Sequence of chain 33.B:
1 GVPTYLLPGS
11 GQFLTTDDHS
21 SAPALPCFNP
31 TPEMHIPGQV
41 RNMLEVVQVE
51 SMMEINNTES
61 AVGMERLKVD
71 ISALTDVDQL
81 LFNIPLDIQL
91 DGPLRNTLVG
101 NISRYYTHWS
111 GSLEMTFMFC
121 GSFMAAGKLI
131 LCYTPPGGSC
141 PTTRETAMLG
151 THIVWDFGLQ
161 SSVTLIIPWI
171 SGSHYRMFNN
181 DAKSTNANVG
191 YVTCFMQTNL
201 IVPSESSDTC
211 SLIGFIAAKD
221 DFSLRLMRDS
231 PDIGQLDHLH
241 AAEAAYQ

A small-molecule ligand and the protein it binds are described below.
Small molecule (SMILES): Cc1cc(CCCOc2c(C)cc(-c3noc(C(F)(F)F)n3)cc2C)on1

Binding-site contacts:
Ligand atom F1 contacts residue VAL171 of chain 33.A at 3.0 Å.
Ligand atom C5B contacts residue ILE184 of chain 33.A at 3.4 Å (hydrophobic).
Ligand atom C3A contacts residue ILE182 of chain 33.A at 3.2 Å (hydrophobic).
Ligand atom F2 contacts residue SER170 of chain 33.A at 3.5 Å.
Ligand atom O1A contacts residue ALA145 of chain 33.A at 3.8 Å.
Ligand atom F2 contacts residue MET146 of chain 33.A at 3.7 Å.
Ligand atom F3 contacts residue ALA169 of chain 33.A at 3.7 Å.
Ligand atom N3A contacts residue PHE147 of chain 33.A at 3.6 Å.
Ligand atom F2 contacts residue PHE147 of chain 33.A at 3.2 Å.
Ligand atom F2 contacts residue ALA169 of chain 33.A at 2.2 Å.
Ligand atom CM4 contacts residue ILE182 of chain 33.A at 3.6 Å (hydrophobic).
Ligand atom CM2 contacts residue ILE119 of chain 33.A at 3.5 Å (hydrophobic).
Ligand atom CM2 contacts residue TRP93 of chain 33.A at 3.9 Å (hydrophobic).
Ligand atom F3 contacts residue ILE182 of chain 33.A at 3.2 Å.
Ligand atom C6B contacts residue ILE95 of chain 33.A at 3.6 Å (hydrophobic).
Ligand atom N3A contacts residue ILE184 of chain 33.A at 3.9 Å.
Ligand atom O1A contacts residue ILE182 of chain 33.A at 3.9 Å.
Ligand atom F3 contacts residue LEU14 of chain 34.B at 3.9 Å.
Ligand atom C2A contacts residue LEU220 of chain 33.A at 3.8 Å (hydrophobic).
Ligand atom C1B contacts residue ILE95 of chain 33.A at 3.5 Å (hydrophobic).
Ligand atom F3 contacts residue ALA24 of chain 33.B at 3.9 Å.
Ligand atom C2A contacts residue ILE182 of chain 33.A at 3.6 Å (hydrophobic).
Ligand atom CM4 contacts residue ALA169 of chain 33.A at 3.5 Å (hydrophobic).
Ligand atom CM6 contacts residue MET187 of chain 33.A at 3.8 Å (hydrophobic).
Ligand atom O1A contacts residue LEU220 of chain 33.A at 3.4 Å.
Ligand atom N1A contacts residue LEU220 of chain 33.A at 3.0 Å.
Ligand atom O1 contacts residue ILE217 of chain 33.A at 3.2 Å.
Ligand atom CM4 contacts residue ALA145 of chain 33.A at 3.5 Å (hydrophobic).
Ligand atom N3A contacts residue ILE182 of chain 33.A at 3.0 Å.
Ligand atom O1B contacts residue ILE95 of chain 33.A at 3.0 Å.
Ligand atom CM3 contacts residue THR97 of chain 33.A at 3.9 Å.
Ligand atom CM6 contacts residue ILE184 of chain 33.A at 3.5 Å (hydrophobic).
Ligand atom C2B contacts residue ILE119 of chain 33.A at 3.5 Å (hydrophobic).
Ligand atom F2 contacts residue ALA145 of chain 33.A at 3.0 Å.
Ligand atom CM6 contacts residue ILE217 of chain 33.A at 3.4 Å (hydrophobic).
Ligand atom F1 contacts residue SER170 of chain 33.A at 3.7 Å.
Ligand atom C4 contacts residue PHE115 of chain 33.A at 3.3 Å (hydrophobic).
Ligand atom C3B contacts residue ILE119 of chain 33.A at 3.5 Å (hydrophobic).
Ligand atom C6B contacts residue ILE184 of chain 33.A at 3.7 Å (hydrophobic).
Ligand atom F1 contacts residue ALA145 of chain 33.A at 3.0 Å.

Sequence of chain 33.A:
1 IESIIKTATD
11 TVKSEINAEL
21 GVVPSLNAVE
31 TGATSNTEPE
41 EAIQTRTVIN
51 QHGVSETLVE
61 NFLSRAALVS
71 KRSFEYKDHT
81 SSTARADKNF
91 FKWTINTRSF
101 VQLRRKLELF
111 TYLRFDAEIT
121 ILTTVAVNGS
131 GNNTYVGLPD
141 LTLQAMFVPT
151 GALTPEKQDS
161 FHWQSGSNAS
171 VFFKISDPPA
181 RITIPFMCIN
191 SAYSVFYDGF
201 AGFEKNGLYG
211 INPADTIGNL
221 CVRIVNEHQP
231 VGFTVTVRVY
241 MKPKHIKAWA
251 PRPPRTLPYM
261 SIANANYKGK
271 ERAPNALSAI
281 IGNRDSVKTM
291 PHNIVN

Sequence of chain 34.B:
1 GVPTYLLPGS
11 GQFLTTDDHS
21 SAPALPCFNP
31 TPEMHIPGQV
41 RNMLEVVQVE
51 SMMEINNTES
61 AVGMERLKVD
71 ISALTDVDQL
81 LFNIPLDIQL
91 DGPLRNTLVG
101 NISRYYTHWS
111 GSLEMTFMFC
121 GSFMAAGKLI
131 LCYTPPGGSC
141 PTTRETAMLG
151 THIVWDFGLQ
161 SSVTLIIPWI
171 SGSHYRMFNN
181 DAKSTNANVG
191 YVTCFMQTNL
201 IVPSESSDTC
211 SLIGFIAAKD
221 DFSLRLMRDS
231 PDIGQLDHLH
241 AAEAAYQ